Binding-site contacts:
Ligand atom SG contacts residue GLY174 of chain 1.C at 3.5 Å.
Ligand atom OG contacts residue GLU185 of chain 1.C at 2.5 Å (salt-bridge).
Ligand atom CB contacts residue LYS50 of chain 1.C at 3.6 Å.
Ligand atom CA contacts residue ASP218 of chain 1.C at 3.4 Å.
Ligand atom CD2 contacts residue ASP218 of chain 1.C at 3.5 Å.
Ligand atom N contacts residue LEU177 of chain 1.C at 3.6 Å.
Ligand atom O contacts residue ASN43 of chain 1.C at 3.2 Å (h-bond).
Ligand atom O2P contacts residue ARG132 of chain 1.C at 2.8 Å (salt-bridge).
Ligand atom CG2 contacts residue ASP214 of chain 1.C at 3.4 Å.
Ligand atom N contacts residue ASN178 of chain 1.C at 2.7 Å (h-bond).
Ligand atom O contacts residue SER46 of chain 1.C at 2.7 Å (h-bond).
Ligand atom CA contacts residue ASN43 of chain 1.C at 3.4 Å.
Ligand atom CA contacts residue ASN178 of chain 1.C at 3.5 Å.
Ligand atom CB contacts residue GLU185 of chain 1.C at 3.4 Å.
Ligand atom O3P contacts residue ARG57 of chain 1.C at 2.8 Å (salt-bridge).
Ligand atom CB contacts residue ASN178 of chain 1.C at 3.2 Å.
Ligand atom P contacts residue LYS50 of chain 1.C at 3.6 Å.
Ligand atom O1P contacts residue ARG57 of chain 1.C at 2.6 Å (salt-bridge).
Ligand atom O1P contacts residue LYS50 of chain 1.C at 2.4 Å (salt-bridge).
Ligand atom O2P contacts residue TYR133 of chain 1.C at 2.6 Å (h-bond).
Ligand atom C contacts residue ASP218 of chain 1.C at 3.5 Å.
Ligand atom CA contacts residue ASN178 of chain 1.C at 3.6 Å.
Ligand atom CB contacts residue ASN178 of chain 1.C at 3.4 Å.
Ligand atom CA contacts residue ASN229 of chain 1.C at 3.5 Å.
Ligand atom O contacts residue LEU177 of chain 1.C at 3.4 Å.
Ligand atom N contacts residue ASN43 of chain 1.C at 2.8 Å (h-bond).
Ligand atom N contacts residue ASP218 of chain 1.C at 2.7 Å (salt-bridge).
Ligand atom C contacts residue ASN43 of chain 1.C at 3.5 Å.
Ligand atom C contacts residue ASN178 of chain 1.C at 3.6 Å.
Ligand atom OG1 contacts residue ASP218 of chain 1.C at 2.7 Å (salt-bridge).
Ligand atom CB contacts residue ASP218 of chain 1.C at 3.6 Å.
Ligand atom CB contacts residue ASN43 of chain 1.C at 3.3 Å.
Ligand atom OG1 contacts residue GLU185 of chain 1.C at 3.6 Å.
Ligand atom O contacts residue ASN229 of chain 1.C at 2.7 Å (h-bond).
Ligand atom N contacts residue GLU185 of chain 1.C at 3.5 Å (salt-bridge).
Ligand atom O contacts residue LEU225 of chain 1.C at 3.6 Å.
Ligand atom O contacts residue VAL181 of chain 1.C at 3.4 Å.
Ligand atom O3P contacts residue ARG132 of chain 1.C at 2.9 Å (salt-bridge).
Ligand atom OG contacts residue TRP233 of chain 1.C at 2.9 Å (h-bond).
Ligand atom N contacts residue ASN229 of chain 1.C at 2.8 Å (h-bond).

Sequence of chain 1.C:
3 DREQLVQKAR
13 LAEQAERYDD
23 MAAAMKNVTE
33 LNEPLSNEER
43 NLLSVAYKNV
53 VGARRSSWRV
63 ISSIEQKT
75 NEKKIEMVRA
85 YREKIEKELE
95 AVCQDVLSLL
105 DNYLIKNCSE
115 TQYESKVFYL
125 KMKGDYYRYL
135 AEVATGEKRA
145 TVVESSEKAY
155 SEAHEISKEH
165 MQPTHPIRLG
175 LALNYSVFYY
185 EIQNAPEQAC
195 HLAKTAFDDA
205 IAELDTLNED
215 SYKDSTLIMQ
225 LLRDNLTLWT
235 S

A small-molecule ligand and the protein it binds are described below.
Small molecule (SMILES): CC(C)C[C@H](NC(=O)[C@H](CC(=O)O)NC(=O)[C@H](C)NC(=O)[C@@H]1CCCN1C(=O)[C@H](CS)NC(=O)[C@H](COP(=O)(O)O)NC(=O)[C@H](CO)NC(=O)[C@H](CO)NC(=O)[C@@H](NC(=O)[C@@H](N)C(C)C)[C@@H](C)O)C(=O)N[C@H](C=O)[C@@H](C)O